Binding-site contacts:
Ligand atom C5 contacts residue ASN246 of chain 1.A at 3.8 Å.
Ligand atom N2 contacts residue ASN246 of chain 1.A at 2.9 Å (h-bond).
Ligand atom C1 contacts residue ASN246 of chain 1.A at 1.5 Å.
Ligand atom C8 contacts residue ARG158 of chain 1.A at 3.7 Å.
Ligand atom C8 contacts residue ASN246 of chain 1.A at 4.2 Å.
Ligand atom O5 contacts residue ASN246 of chain 1.A at 2.4 Å (h-bond).
Ligand atom C3 contacts residue ASN246 of chain 1.A at 3.8 Å.
Ligand atom C1 contacts residue TRP251 of chain 1.A at 4.2 Å (hydrophobic).
Ligand atom C8 contacts residue TRP251 of chain 1.A at 3.7 Å (hydrophobic).
Ligand atom N2 contacts residue TRP251 of chain 1.A at 3.7 Å.
Ligand atom C2 contacts residue ASN246 of chain 1.A at 2.5 Å.
Ligand atom C7 contacts residue ASN246 of chain 1.A at 3.0 Å.
Ligand atom C4 contacts residue ASN246 of chain 1.A at 4.3 Å.
Ligand atom C7 contacts residue TRP251 of chain 1.A at 4.0 Å (hydrophobic).
Ligand atom O7 contacts residue ASN246 of chain 1.A at 2.9 Å (h-bond).

Sequence of chain 1.A:
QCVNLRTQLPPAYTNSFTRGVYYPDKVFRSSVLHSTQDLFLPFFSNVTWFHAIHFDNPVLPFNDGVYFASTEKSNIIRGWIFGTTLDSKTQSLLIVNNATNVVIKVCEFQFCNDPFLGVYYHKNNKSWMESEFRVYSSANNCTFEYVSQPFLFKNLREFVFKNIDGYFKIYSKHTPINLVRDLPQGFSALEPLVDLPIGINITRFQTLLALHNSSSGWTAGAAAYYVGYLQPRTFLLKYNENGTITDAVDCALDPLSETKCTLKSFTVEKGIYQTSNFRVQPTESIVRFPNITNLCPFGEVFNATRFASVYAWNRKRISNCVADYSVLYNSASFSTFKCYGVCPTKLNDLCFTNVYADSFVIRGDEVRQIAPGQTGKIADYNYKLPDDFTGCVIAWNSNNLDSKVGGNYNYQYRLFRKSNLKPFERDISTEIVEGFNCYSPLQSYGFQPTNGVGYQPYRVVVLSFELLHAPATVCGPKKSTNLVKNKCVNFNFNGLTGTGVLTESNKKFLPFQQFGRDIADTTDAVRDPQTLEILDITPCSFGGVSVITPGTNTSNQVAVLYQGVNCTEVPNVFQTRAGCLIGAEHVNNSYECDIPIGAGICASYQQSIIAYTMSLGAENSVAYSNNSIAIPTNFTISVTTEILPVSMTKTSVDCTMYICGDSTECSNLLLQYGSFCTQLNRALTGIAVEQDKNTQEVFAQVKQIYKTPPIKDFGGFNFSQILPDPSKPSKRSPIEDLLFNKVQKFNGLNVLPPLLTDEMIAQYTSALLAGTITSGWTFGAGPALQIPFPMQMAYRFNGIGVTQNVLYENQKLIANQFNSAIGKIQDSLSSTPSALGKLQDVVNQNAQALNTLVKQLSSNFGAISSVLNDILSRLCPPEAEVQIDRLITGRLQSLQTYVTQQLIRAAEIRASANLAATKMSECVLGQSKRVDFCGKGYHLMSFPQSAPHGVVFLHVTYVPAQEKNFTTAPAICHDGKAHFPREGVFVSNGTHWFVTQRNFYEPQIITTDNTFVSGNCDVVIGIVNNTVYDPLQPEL

A small-molecule ligand and the protein it binds are described below.
Small molecule (SMILES): CC(=O)N[C@@H]1[C@@H](O)[C@H](O)[C@@H](CO)O[C@H]1O